Binding-site contacts:
Ligand atom O3 contacts residue ASN95 of chain 1.A at 4.4 Å.
Ligand atom C6 contacts residue ASN83 of chain 1.A at 3.8 Å.
Ligand atom C4 contacts residue ASN95 of chain 1.A at 4.1 Å.
Ligand atom C1 contacts residue ASN95 of chain 1.A at 1.4 Å.
Ligand atom C7 contacts residue ASN95 of chain 1.A at 3.8 Å.
Ligand atom N2 contacts residue VAL3 of chain 1.A at 4.5 Å.
Ligand atom C5 contacts residue ASN95 of chain 1.A at 3.6 Å.
Ligand atom C5 contacts residue ASN83 of chain 1.A at 4.2 Å.
Ligand atom N2 contacts residue ASN95 of chain 1.A at 2.8 Å (h-bond).
Ligand atom O6 contacts residue ASN83 of chain 1.A at 3.4 Å (h-bond).
Ligand atom O5 contacts residue ASN95 of chain 1.A at 2.4 Å (h-bond).
Ligand atom C8 contacts residue VAL3 of chain 1.A at 4.4 Å (hydrophobic).
Ligand atom C1 contacts residue ASN83 of chain 1.A at 3.7 Å.
Ligand atom O6 contacts residue GLU121 of chain 1.A at 4.0 Å.
Ligand atom C3 contacts residue ASN95 of chain 1.A at 3.6 Å.
Ligand atom O5 contacts residue ASN83 of chain 1.A at 3.6 Å.
Ligand atom O7 contacts residue ASN95 of chain 1.A at 4.0 Å.
Ligand atom C2 contacts residue ASN95 of chain 1.A at 2.2 Å.

A protein and the small-molecule ligand that binds it are described below.
Small molecule (SMILES): CC(=O)N[C@@H]1[C@@H](O)[C@H](O)[C@@H](CO)O[C@H]1O

Sequence of chain 1.A:
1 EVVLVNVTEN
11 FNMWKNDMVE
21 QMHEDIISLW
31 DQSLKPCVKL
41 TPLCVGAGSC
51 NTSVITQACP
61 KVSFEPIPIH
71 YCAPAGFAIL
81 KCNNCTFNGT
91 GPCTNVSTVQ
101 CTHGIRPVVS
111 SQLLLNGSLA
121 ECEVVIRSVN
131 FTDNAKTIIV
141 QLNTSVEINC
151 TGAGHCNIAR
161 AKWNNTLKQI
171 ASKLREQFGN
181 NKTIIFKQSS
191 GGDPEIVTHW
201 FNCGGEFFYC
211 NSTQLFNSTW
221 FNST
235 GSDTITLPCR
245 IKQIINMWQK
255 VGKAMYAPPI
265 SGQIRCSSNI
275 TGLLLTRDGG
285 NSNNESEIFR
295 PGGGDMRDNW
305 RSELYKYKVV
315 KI